This protein binds this small molecule.
Small molecule (SMILES): O=c1ccn([C@H]2C[C@H](O)[C@@H](CO[P](=O)(O)O[P](=O)(O)OP(=O)(O)O)O2)c(=O)[nH]1

Binding-site contacts:
Ligand atom C5' contacts residue ASP252 of chain 1.B at 3.0 Å.
Ligand atom C3' contacts residue GLU253 of chain 1.B at 3.4 Å.
Ligand atom O2G contacts residue ARG249 of chain 1.B at 2.7 Å (salt-bridge).
Ligand atom O2 contacts residue LYS305 of chain 1.B at 2.6 Å.
Ligand atom C3' contacts residue ASP252 of chain 1.B at 3.4 Å.
Ligand atom O3G contacts residue MET361 of chain 1.B at 2.8 Å (h-bond).
Ligand atom O1A contacts residue LYS365 of chain 1.B at 3.2 Å (salt-bridge).
Ligand atom O3B contacts residue LYS365 of chain 1.B at 3.1 Å (salt-bridge).
Ligand atom PA contacts residue ARG249 of chain 1.B at 3.0 Å.
Ligand atom O5' contacts residue ASP252 of chain 1.B at 2.7 Å (salt-bridge).
Ligand atom O2A contacts residue LYS365 of chain 1.B at 3.4 Å (salt-bridge).
Ligand atom C5 contacts residue TYR324 of chain 1.B at 2.9 Å (hydrophobic).
Ligand atom O1A contacts residue HIS251 of chain 1.B at 3.1 Å (h-bond).
Ligand atom O2 contacts residue GLY297 of chain 1.B at 3.0 Å.
Ligand atom O2B contacts residue ARG338 of chain 1.B at 2.8 Å (salt-bridge).
Ligand atom O1G contacts residue ARG249 of chain 1.B at 2.8 Å (salt-bridge).
Ligand atom PB contacts residue LYS365 of chain 1.B at 3.3 Å.
Ligand atom PA contacts residue ASP252 of chain 1.B at 3.0 Å.
Ligand atom O3B contacts residue SER362 of chain 1.B at 3.4 Å.
Ligand atom O3G contacts residue SER362 of chain 1.B at 3.0 Å (h-bond).
Ligand atom PA contacts residue LYS365 of chain 1.B at 3.1 Å.
Ligand atom O2G contacts residue LYS365 of chain 1.B at 2.9 Å (salt-bridge).
Ligand atom O1A contacts residue ARG249 of chain 1.B at 1.3 Å (salt-bridge).
Ligand atom C5 contacts residue ARG298 of chain 1.B at 3.4 Å.
Ligand atom C2 contacts residue LYS305 of chain 1.B at 3.2 Å.
Ligand atom O2G contacts residue SER360 of chain 1.B at 2.6 Å (h-bond).
Ligand atom O2A contacts residue ASP252 of chain 1.B at 1.3 Å (salt-bridge).
Ligand atom O2A contacts residue HIS251 of chain 1.B at 2.4 Å.
Ligand atom C4' contacts residue ARG338 of chain 1.B at 3.4 Å.
Ligand atom C4 contacts residue TYR324 of chain 1.B at 3.3 Å (hydrophobic).
Ligand atom O1B contacts residue LYS398 of chain 1.B at 2.9 Å (salt-bridge).
Ligand atom O3' contacts residue LYS295 of chain 1.B at 2.9 Å (salt-bridge).
Ligand atom O3A contacts residue ARG338 of chain 1.B at 2.9 Å (salt-bridge).
Ligand atom O1G contacts residue TYR270 of chain 1.B at 3.3 Å.
Ligand atom O3A contacts residue LYS365 of chain 1.B at 2.7 Å (salt-bridge).
Ligand atom O4 contacts residue TYR324 of chain 1.B at 3.0 Å (h-bond).
Ligand atom O3' contacts residue ARG298 of chain 1.B at 2.9 Å (salt-bridge).
Ligand atom C5' contacts residue CYS267 of chain 1.B at 3.2 Å (hydrophobic).
Ligand atom N3 contacts residue LYS305 of chain 1.B at 3.4 Å.
Ligand atom O2B contacts residue TYR403 of chain 1.B at 2.7 Å (h-bond).

Sequence of chain 1.B:
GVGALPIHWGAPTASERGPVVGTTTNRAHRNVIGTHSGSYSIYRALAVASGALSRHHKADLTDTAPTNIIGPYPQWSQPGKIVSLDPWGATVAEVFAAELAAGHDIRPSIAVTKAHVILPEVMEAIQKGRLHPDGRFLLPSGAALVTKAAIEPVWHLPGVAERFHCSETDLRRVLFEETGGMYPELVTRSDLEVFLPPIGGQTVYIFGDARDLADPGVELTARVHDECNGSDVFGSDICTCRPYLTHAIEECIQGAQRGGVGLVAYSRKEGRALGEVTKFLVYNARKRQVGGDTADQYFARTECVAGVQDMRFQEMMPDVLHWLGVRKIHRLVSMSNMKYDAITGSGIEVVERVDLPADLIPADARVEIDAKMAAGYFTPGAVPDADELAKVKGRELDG